Binding-site contacts:
Ligand atom C contacts residue GLU236 of chain 1.C at 4.0 Å.
Ligand atom CA contacts residue GLU236 of chain 1.C at 3.5 Å.
Ligand atom CD2 contacts residue MET237 of chain 1.C at 3.5 Å (hydrophobic).
Ligand atom CD1 contacts residue GLU236 of chain 1.C at 3.6 Å.
Ligand atom C contacts residue GLU236 of chain 1.C at 3.8 Å.
Ligand atom CD2 contacts residue VAL63 of chain 1.C at 3.5 Å (hydrophobic).
Ligand atom CD2 contacts residue GLU236 of chain 1.C at 4.1 Å.
Ligand atom N contacts residue GLU236 of chain 1.C at 3.1 Å (salt-bridge).
Ligand atom CB contacts residue GLU236 of chain 1.C at 3.1 Å.
Ligand atom C contacts residue GLU236 of chain 1.C at 3.3 Å.
Ligand atom CB contacts residue PHE233 of chain 1.C at 3.7 Å (hydrophobic).
Ligand atom O contacts residue VAL63 of chain 1.C at 3.8 Å.
Ligand atom CE1 contacts residue ARG85 of chain 1.C at 3.2 Å.
Ligand atom CD1 contacts residue PHE233 of chain 1.C at 3.4 Å (hydrophobic).
Ligand atom CD2 contacts residue LYS67 of chain 1.C at 4.1 Å.
Ligand atom N contacts residue GLU236 of chain 1.C at 3.0 Å (salt-bridge).
Ligand atom CE1 contacts residue VAL81 of chain 1.C at 3.9 Å (hydrophobic).
Ligand atom O contacts residue PHE233 of chain 1.C at 4.1 Å.
Ligand atom CA contacts residue GLU236 of chain 1.C at 3.7 Å.
Ligand atom CD2 contacts residue VAL81 of chain 1.C at 3.5 Å (hydrophobic).
Ligand atom NE2 contacts residue LEU77 of chain 1.C at 3.9 Å.
Ligand atom CD2 contacts residue PHE60 of chain 1.C at 4.0 Å (hydrophobic).
Ligand atom CG1 contacts residue GLU236 of chain 1.C at 3.3 Å.
Ligand atom CB contacts residue MET237 of chain 1.C at 4.0 Å (hydrophobic).
Ligand atom CB contacts residue GLU236 of chain 1.C at 4.0 Å.
Ligand atom O contacts residue LYS67 of chain 1.C at 3.4 Å (salt-bridge).
Ligand atom C contacts residue PHE233 of chain 1.C at 4.0 Å (hydrophobic).
Ligand atom ND1 contacts residue VAL81 of chain 1.C at 3.8 Å.
Ligand atom N contacts residue PHE233 of chain 1.C at 4.0 Å.
Ligand atom CB contacts residue GLU236 of chain 1.C at 3.3 Å.
Ligand atom CB contacts residue VAL63 of chain 1.C at 3.9 Å (hydrophobic).
Ligand atom CA contacts residue GLU236 of chain 1.C at 3.1 Å.
Ligand atom CD2 contacts residue ARG85 of chain 1.C at 3.9 Å.
Ligand atom CA contacts residue GLU236 of chain 1.C at 4.0 Å.
Ligand atom CD1 contacts residue VAL63 of chain 1.C at 3.9 Å (hydrophobic).
Ligand atom N contacts residue GLU236 of chain 1.C at 3.0 Å (salt-bridge).
Ligand atom CD1 contacts residue PHE60 of chain 1.C at 3.3 Å (hydrophobic).
Ligand atom CG2 contacts residue PHE233 of chain 1.C at 3.3 Å (hydrophobic).
Ligand atom NE2 contacts residue ARG85 of chain 1.C at 3.1 Å.
Ligand atom CD1 contacts residue GLN80 of chain 1.C at 3.9 Å.

Sequence of chain 1.C:
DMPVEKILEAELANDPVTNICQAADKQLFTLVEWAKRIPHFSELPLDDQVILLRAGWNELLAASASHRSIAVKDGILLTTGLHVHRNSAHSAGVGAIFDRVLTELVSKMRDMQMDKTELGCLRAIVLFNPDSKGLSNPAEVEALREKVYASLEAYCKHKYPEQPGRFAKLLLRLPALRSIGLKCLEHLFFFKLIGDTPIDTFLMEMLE

This small molecule binds to this protein.
Small molecule (SMILES): CC[C@H](C)[C@H](NC(=O)[C@H](CCCCN)NC(=O)[C@@H](N)CC1=NC=NC1)C(=O)N[C@@H](CC(C)C)C(=O)N[C@@H](Cc1cnc[nH]1)C(=O)N[C@@H](CCCN=C(N)N)C(=O)N[C@@H](CC(C)C)C(=O)N[C@@H](CC(C)C)C(=O)N[C@H](C=O)CCC(N)=O